Binding-site contacts:
Ligand atom C5 contacts residue ASN145 of chain 1.C at 3.8 Å.
Ligand atom C7 contacts residue ASN145 of chain 1.C at 3.0 Å.
Ligand atom O7 contacts residue ASN145 of chain 1.C at 4.0 Å.
Ligand atom O5 contacts residue SER148 of chain 1.C at 4.4 Å.
Ligand atom O6 contacts residue SER148 of chain 1.C at 4.5 Å.
Ligand atom C8 contacts residue ASN145 of chain 1.C at 3.2 Å.
Ligand atom C1 contacts residue ASN145 of chain 1.C at 1.4 Å.
Ligand atom C2 contacts residue THR147 of chain 1.C at 4.5 Å.
Ligand atom C1 contacts residue THR147 of chain 1.C at 4.0 Å.
Ligand atom N2 contacts residue THR147 of chain 1.C at 4.1 Å.
Ligand atom O5 contacts residue ASN145 of chain 1.C at 2.5 Å (h-bond).
Ligand atom N2 contacts residue ASN145 of chain 1.C at 2.6 Å (h-bond).
Ligand atom C3 contacts residue ASN145 of chain 1.C at 3.6 Å.
Ligand atom C2 contacts residue ASN145 of chain 1.C at 2.2 Å.
Ligand atom O6 contacts residue GLY151 of chain 1.C at 4.0 Å.
Ligand atom C4 contacts residue ASN145 of chain 1.C at 4.2 Å.
Ligand atom O7 contacts residue THR147 of chain 1.C at 4.2 Å.
Ligand atom O6 contacts residue SER150 of chain 1.C at 3.6 Å (h-bond).

The protein below binds the small molecule below.
Small molecule (SMILES): CC(=O)N[C@@H]1[C@@H](O)[C@H](O)[C@@H](CO)O[C@H]1O

Sequence of chain 1.C:
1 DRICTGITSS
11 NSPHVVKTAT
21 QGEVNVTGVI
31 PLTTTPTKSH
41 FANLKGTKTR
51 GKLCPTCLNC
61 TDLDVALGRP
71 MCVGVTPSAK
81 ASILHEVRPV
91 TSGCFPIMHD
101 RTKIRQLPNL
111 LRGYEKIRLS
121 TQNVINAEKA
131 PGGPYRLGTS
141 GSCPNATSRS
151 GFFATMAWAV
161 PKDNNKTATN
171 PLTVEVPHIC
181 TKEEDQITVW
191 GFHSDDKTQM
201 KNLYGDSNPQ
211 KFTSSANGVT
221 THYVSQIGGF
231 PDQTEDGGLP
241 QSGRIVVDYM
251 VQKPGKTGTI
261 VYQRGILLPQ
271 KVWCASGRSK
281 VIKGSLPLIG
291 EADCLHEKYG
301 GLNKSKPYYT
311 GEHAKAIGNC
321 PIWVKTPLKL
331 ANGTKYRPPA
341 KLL